Sequence of chain 1.C:
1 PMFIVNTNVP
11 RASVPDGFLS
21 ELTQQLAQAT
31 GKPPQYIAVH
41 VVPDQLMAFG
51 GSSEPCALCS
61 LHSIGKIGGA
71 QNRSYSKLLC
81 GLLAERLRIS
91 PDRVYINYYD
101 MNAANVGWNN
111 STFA

Binding-site contacts:
Ligand atom C3 contacts residue VAL106 of chain 1.C at 4.0 Å (hydrophobic).
Ligand atom O1 contacts residue MET2 of chain 1.C at 2.4 Å.
Ligand atom C12 contacts residue TYR36 of chain 1.C at 3.5 Å (hydrophobic).
Ligand atom F2 contacts residue VAL106 of chain 1.C at 3.6 Å.
Ligand atom C3 contacts residue SER63 of chain 1.C at 3.7 Å.
Ligand atom F2 contacts residue MET101 of chain 1.C at 3.3 Å.
Ligand atom C14 contacts residue PRO33 of chain 1.C at 3.8 Å (hydrophobic).
Ligand atom C2 contacts residue VAL106 of chain 1.C at 3.8 Å (hydrophobic).
Ligand atom N8 contacts residue PRO1 of chain 1.C at 3.7 Å.
Ligand atom C5 contacts residue PRO1 of chain 1.C at 3.6 Å (hydrophobic).
Ligand atom C11 contacts residue PHE113 of chain 1.C at 3.7 Å (hydrophobic).
Ligand atom C10 contacts residue LYS32 of chain 1.C at 4.0 Å.
Ligand atom C4 contacts residue PRO1 of chain 1.C at 3.6 Å (hydrophobic).
Ligand atom C11 contacts residue ILE64 of chain 1.C at 4.0 Å (hydrophobic).
Ligand atom C12 contacts residue PHE113 of chain 1.C at 4.0 Å (hydrophobic).
Ligand atom C7 contacts residue PRO1 of chain 1.C at 3.5 Å (hydrophobic).
Ligand atom N8 contacts residue ILE64 of chain 1.C at 3.1 Å (h-bond).
Ligand atom C1 contacts residue MET2 of chain 1.C at 3.5 Å (hydrophobic).
Ligand atom O9 contacts residue LYS32 of chain 1.C at 2.7 Å (salt-bridge).
Ligand atom C11 contacts residue PRO1 of chain 1.C at 4.0 Å (hydrophobic).
Ligand atom C14 contacts residue TYR36 of chain 1.C at 3.5 Å (hydrophobic).
Ligand atom C7 contacts residue ILE64 of chain 1.C at 3.9 Å (hydrophobic).
Ligand atom C6 contacts residue TYR95 of chain 1.A at 3.5 Å (hydrophobic).
Ligand atom C3 contacts residue HIS62 of chain 1.C at 3.9 Å.
Ligand atom C2 contacts residue HIS62 of chain 1.C at 3.8 Å.
Ligand atom C6 contacts residue VAL106 of chain 1.C at 3.9 Å (hydrophobic).
Ligand atom O1 contacts residue HIS62 of chain 1.C at 3.7 Å.
Ligand atom C1 contacts residue ASN97 of chain 1.A at 3.6 Å.
Ligand atom F2 contacts residue ASN97 of chain 1.A at 3.5 Å.
Ligand atom C13 contacts residue TYR36 of chain 1.C at 3.9 Å (hydrophobic).
Ligand atom C5 contacts residue TYR95 of chain 1.A at 3.6 Å (hydrophobic).
Ligand atom C6 contacts residue MET2 of chain 1.C at 3.9 Å (hydrophobic).
Ligand atom C3 contacts residue ILE64 of chain 1.C at 3.6 Å (hydrophobic).
Ligand atom C2 contacts residue ASN97 of chain 1.A at 3.9 Å.
Ligand atom O1 contacts residue ASN97 of chain 1.A at 2.6 Å (h-bond).
Ligand atom C1 contacts residue VAL106 of chain 1.C at 3.8 Å (hydrophobic).
Ligand atom F2 contacts residue SER63 of chain 1.C at 3.6 Å.
Ligand atom F2 contacts residue HIS62 of chain 1.C at 3.3 Å.
Ligand atom N8 contacts residue SER63 of chain 1.C at 3.9 Å.
Ligand atom N8 contacts residue LYS32 of chain 1.C at 3.3 Å (salt-bridge).

Sequence of chain 1.A:
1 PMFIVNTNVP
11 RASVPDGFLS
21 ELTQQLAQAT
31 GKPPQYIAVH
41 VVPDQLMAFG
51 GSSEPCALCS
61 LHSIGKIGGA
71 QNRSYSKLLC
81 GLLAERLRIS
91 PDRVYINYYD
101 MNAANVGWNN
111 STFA

A small-molecule ligand and the protein it binds are described below.
Small molecule (SMILES): [H]/N=C(/C[C@@H](O)CC(C)=O)c1ccc(O)c(F)c1